Sequence of chain 1.F:
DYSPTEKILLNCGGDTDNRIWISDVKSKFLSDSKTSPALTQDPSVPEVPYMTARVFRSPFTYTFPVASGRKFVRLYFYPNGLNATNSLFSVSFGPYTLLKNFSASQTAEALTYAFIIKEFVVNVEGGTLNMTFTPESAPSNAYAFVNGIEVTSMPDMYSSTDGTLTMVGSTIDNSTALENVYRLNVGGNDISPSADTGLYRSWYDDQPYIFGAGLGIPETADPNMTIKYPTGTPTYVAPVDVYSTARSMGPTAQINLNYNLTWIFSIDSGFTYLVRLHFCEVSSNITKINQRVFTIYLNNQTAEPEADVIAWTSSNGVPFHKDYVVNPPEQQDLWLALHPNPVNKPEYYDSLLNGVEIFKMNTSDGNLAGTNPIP

Binding-site contacts:
Ligand atom C6 contacts residue LEU102 of chain 1.F at 3.8 Å (hydrophobic).
Ligand atom O7 contacts residue ASN115 of chain 1.F at 3.1 Å (h-bond).
Ligand atom N2 contacts residue ASN115 of chain 1.F at 3.1 Å (h-bond).
Ligand atom C6 contacts residue ASN115 of chain 1.F at 3.7 Å.
Ligand atom C7 contacts residue ASN115 of chain 1.F at 3.4 Å.
Ligand atom O5 contacts residue ASN115 of chain 1.F at 2.0 Å (h-bond).
Ligand atom C3 contacts residue ASN115 of chain 1.F at 3.7 Å.
Ligand atom O5 contacts residue ASN393 of chain 1.F at 4.0 Å.
Ligand atom O6 contacts residue ASN115 of chain 1.F at 3.3 Å (h-bond).
Ligand atom O6 contacts residue LEU102 of chain 1.F at 2.6 Å.
Ligand atom C4 contacts residue ASN115 of chain 1.F at 4.0 Å.
Ligand atom C2 contacts residue ASN115 of chain 1.F at 2.5 Å.
Ligand atom O5 contacts residue LEU102 of chain 1.F at 4.2 Å.
Ligand atom C1 contacts residue ASN115 of chain 1.F at 1.3 Å.
Ligand atom C6 contacts residue GLN120 of chain 1.F at 4.3 Å.
Ligand atom C5 contacts residue ASN115 of chain 1.F at 3.3 Å.

This small molecule binds to this protein.
Small molecule (SMILES): CC(=O)N[C@@H]1[C@@H](O)[C@H](O)[C@@H](CO)O[C@H]1O